Sequence of chain 4.A:
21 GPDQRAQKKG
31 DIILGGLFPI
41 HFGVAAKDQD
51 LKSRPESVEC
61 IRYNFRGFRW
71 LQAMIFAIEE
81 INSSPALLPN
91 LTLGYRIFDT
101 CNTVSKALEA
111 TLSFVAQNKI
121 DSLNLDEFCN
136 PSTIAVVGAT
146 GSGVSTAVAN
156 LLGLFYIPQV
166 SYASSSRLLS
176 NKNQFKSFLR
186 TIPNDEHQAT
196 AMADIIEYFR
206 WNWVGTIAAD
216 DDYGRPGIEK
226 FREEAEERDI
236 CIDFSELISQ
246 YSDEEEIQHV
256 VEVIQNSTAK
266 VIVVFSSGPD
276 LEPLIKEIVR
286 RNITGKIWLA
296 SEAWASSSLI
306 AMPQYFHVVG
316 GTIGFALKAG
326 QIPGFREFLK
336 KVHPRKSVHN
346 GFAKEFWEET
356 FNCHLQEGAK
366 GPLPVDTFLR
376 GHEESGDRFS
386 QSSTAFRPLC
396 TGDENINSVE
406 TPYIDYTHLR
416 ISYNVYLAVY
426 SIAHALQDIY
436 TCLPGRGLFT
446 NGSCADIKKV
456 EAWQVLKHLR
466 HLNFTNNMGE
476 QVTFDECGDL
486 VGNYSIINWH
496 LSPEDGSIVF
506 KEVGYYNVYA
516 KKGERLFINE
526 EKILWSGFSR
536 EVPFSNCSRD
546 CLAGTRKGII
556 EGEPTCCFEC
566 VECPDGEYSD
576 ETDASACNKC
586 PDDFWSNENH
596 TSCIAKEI

Binding-site contacts:
Ligand atom O6 contacts residue ASN261 of chain 4.A at 4.4 Å.
Ligand atom C2 contacts residue ASN261 of chain 4.A at 2.5 Å.
Ligand atom O5 contacts residue ASN261 of chain 4.A at 2.2 Å (h-bond).
Ligand atom N2 contacts residue ASN261 of chain 4.A at 2.6 Å (h-bond).
Ligand atom O3 contacts residue GLU257 of chain 4.A at 3.6 Å.
Ligand atom C4 contacts residue GLU257 of chain 4.A at 3.9 Å.
Ligand atom C1 contacts residue ASN261 of chain 4.A at 1.4 Å.
Ligand atom C3 contacts residue GLU257 of chain 4.A at 4.2 Å.
Ligand atom C2 contacts residue GLU257 of chain 4.A at 4.3 Å.
Ligand atom C4 contacts residue ASN261 of chain 4.A at 4.2 Å.
Ligand atom C5 contacts residue ASN261 of chain 4.A at 3.6 Å.
Ligand atom C8 contacts residue ASN261 of chain 4.A at 3.8 Å.
Ligand atom C7 contacts residue ASN261 of chain 4.A at 3.2 Å.
Ligand atom C3 contacts residue ASN261 of chain 4.A at 3.8 Å.
Ligand atom O7 contacts residue ASN261 of chain 4.A at 3.9 Å.

The protein below binds the small molecule below.
Small molecule (SMILES): CC(=O)N[C@@H]1[C@@H](O)[C@H](O)[C@@H](CO)O[C@H]1O